Sequence of chain 1.A:
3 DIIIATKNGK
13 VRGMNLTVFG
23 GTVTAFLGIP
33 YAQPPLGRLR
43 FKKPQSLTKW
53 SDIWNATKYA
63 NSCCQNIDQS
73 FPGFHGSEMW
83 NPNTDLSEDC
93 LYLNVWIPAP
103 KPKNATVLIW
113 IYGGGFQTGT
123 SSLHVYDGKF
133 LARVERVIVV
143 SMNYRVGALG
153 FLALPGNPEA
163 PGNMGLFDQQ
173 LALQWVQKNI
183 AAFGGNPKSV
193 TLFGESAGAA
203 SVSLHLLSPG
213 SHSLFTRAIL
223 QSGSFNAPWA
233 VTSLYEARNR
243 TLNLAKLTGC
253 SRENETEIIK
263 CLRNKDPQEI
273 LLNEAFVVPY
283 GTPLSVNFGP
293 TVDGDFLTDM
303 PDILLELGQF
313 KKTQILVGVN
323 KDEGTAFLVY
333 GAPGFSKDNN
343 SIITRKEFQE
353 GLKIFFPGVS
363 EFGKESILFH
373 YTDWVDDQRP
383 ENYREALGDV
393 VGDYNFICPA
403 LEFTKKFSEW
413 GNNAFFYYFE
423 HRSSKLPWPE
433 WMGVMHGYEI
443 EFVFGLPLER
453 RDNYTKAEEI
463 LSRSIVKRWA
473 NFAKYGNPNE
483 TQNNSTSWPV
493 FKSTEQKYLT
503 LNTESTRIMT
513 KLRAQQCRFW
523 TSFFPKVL

Binding-site contacts:
Ligand atom C7 contacts residue ILE4 of chain 1.A at 4.3 Å (hydrophobic).
Ligand atom O6 contacts residue ALA101 of chain 1.A at 4.0 Å.
Ligand atom C1 contacts residue ILE4 of chain 1.A at 4.5 Å (hydrophobic).
Ligand atom N2 contacts residue ASN17 of chain 1.A at 2.9 Å (h-bond).
Ligand atom C1 contacts residue THR24 of chain 1.A at 4.5 Å.
Ligand atom O6 contacts residue THR24 of chain 1.A at 3.2 Å (h-bond).
Ligand atom O5 contacts residue THR24 of chain 1.A at 3.7 Å.
Ligand atom C4 contacts residue ASN17 of chain 1.A at 4.2 Å.
Ligand atom C1 contacts residue ASN17 of chain 1.A at 1.4 Å.
Ligand atom C7 contacts residue ASN17 of chain 1.A at 3.3 Å.
Ligand atom O7 contacts residue ILE4 of chain 1.A at 4.1 Å.
Ligand atom N2 contacts residue ILE4 of chain 1.A at 4.0 Å.
Ligand atom C5 contacts residue ASN17 of chain 1.A at 3.7 Å.
Ligand atom O7 contacts residue ASN17 of chain 1.A at 4.3 Å.
Ligand atom C2 contacts residue ASN17 of chain 1.A at 2.4 Å.
Ligand atom C8 contacts residue ASN17 of chain 1.A at 3.2 Å.
Ligand atom O5 contacts residue ASN17 of chain 1.A at 2.4 Å (h-bond).
Ligand atom C3 contacts residue ASN17 of chain 1.A at 3.8 Å.
Ligand atom O6 contacts residue ASN17 of chain 1.A at 4.5 Å.

A small-molecule ligand and the protein it binds are described below.
Small molecule (SMILES): CC(=O)N[C@@H]1[C@@H](O)[C@H](O)[C@@H](CO)O[C@H]1O